The protein below binds the small molecule below.
Small molecule (SMILES): O=c1[nH]cnc2c1ncn2[C@@H]1O[C@H](COP(=O)(O)O)[C@@H](O)[C@H]1O

Sequence of chain 1.E:
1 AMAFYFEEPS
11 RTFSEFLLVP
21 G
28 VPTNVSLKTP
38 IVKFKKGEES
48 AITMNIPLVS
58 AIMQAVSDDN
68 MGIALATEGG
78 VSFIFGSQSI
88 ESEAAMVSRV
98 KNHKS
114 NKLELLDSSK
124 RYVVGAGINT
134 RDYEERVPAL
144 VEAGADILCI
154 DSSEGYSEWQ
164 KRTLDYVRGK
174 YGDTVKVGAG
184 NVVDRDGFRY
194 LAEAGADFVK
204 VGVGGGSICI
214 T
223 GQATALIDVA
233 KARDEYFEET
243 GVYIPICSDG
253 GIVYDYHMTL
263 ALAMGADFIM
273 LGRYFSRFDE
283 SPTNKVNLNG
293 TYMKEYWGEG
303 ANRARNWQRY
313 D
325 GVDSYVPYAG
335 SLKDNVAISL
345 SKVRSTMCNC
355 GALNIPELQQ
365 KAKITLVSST

Binding-site contacts:
Ligand atom O1P contacts residue TYR298 of chain 1.E at 3.5 Å (h-bond).
Ligand atom C5 contacts residue ILE213 of chain 1.E at 3.4 Å (hydrophobic).
Ligand atom O6 contacts residue GLY300 of chain 1.E at 3.3 Å.
Ligand atom C2 contacts residue GLY208 of chain 1.E at 3.7 Å.
Ligand atom N1 contacts residue ILE213 of chain 1.E at 3.8 Å.
Ligand atom C4' contacts residue ASP251 of chain 1.E at 3.5 Å.
Ligand atom C3' contacts residue ASP251 of chain 1.E at 3.5 Å.
Ligand atom O3P contacts residue GLY253 of chain 1.E at 3.1 Å (h-bond).
Ligand atom N7 contacts residue GLY300 of chain 1.E at 3.6 Å.
Ligand atom C2 contacts residue ILE211 of chain 1.E at 2.9 Å (hydrophobic).
Ligand atom O1P contacts residue ARG275 of chain 1.E at 3.1 Å (salt-bridge).
Ligand atom C2 contacts residue GLY209 of chain 1.E at 3.6 Å.
Ligand atom C2 contacts residue ILE213 of chain 1.E at 3.6 Å (hydrophobic).
Ligand atom O3P contacts residue GLY252 of chain 1.E at 3.5 Å.
Ligand atom C6 contacts residue GLY302 of chain 1.E at 3.6 Å.
Ligand atom O6 contacts residue GLU301 of chain 1.E at 3.4 Å (salt-bridge).
Ligand atom C3' contacts residue MET60 of chain 1.E at 3.8 Å (hydrophobic).
Ligand atom C6 contacts residue GLU301 of chain 1.E at 3.8 Å.
Ligand atom O2' contacts residue ASP251 of chain 1.E at 2.4 Å (salt-bridge).
Ligand atom O3' contacts residue ALA58 of chain 1.E at 3.2 Å.
Ligand atom O2' contacts residue GLY208 of chain 1.E at 3.5 Å.
Ligand atom N1 contacts residue GLY302 of chain 1.E at 3.7 Å.
Ligand atom N3 contacts residue GLY208 of chain 1.E at 3.1 Å (h-bond).
Ligand atom N7 contacts residue ILE213 of chain 1.E at 3.8 Å.
Ligand atom C6 contacts residue ILE211 of chain 1.E at 3.8 Å (hydrophobic).
Ligand atom N3 contacts residue ILE213 of chain 1.E at 3.7 Å.
Ligand atom P contacts residue GLY274 of chain 1.E at 3.8 Å.
Ligand atom O2P contacts residue GLY274 of chain 1.E at 3.1 Å (h-bond).
Ligand atom N1 contacts residue ILE211 of chain 1.E at 2.5 Å (h-bond).
Ligand atom C5' contacts residue GLY274 of chain 1.E at 3.8 Å.
Ligand atom C6 contacts residue ILE213 of chain 1.E at 3.8 Å (hydrophobic).
Ligand atom O3' contacts residue ASP251 of chain 1.E at 2.8 Å (salt-bridge).
Ligand atom O2P contacts residue ARG275 of chain 1.E at 3.5 Å (salt-bridge).
Ligand atom O3P contacts residue ARG275 of chain 1.E at 3.5 Å (salt-bridge).
Ligand atom O5' contacts residue GLY252 of chain 1.E at 3.2 Å.
Ligand atom O5' contacts residue GLY274 of chain 1.E at 3.5 Å (h-bond).
Ligand atom C2' contacts residue ASP251 of chain 1.E at 3.7 Å.
Ligand atom O6 contacts residue GLY302 of chain 1.E at 3.1 Å (h-bond).
Ligand atom C4 contacts residue ILE213 of chain 1.E at 3.5 Å (hydrophobic).
Ligand atom O3' contacts residue MET272 of chain 1.E at 3.2 Å.